This protein binds this small molecule.
Small molecule (SMILES): CC(=O)N[C@H]1[C@H](O[C@H]2[C@H](O)[C@@H](NC(C)=O)CO[C@@H]2CO)O[C@H](CO)[C@@H](O[C@@H]2O[C@H](CO)[C@@H](O)[C@H](O[C@H]3O[C@H](CO)[C@@H](O)[C@H](O)[C@@H]3O)[C@@H]2O)[C@@H]1O

Sequence of chain 1.A:
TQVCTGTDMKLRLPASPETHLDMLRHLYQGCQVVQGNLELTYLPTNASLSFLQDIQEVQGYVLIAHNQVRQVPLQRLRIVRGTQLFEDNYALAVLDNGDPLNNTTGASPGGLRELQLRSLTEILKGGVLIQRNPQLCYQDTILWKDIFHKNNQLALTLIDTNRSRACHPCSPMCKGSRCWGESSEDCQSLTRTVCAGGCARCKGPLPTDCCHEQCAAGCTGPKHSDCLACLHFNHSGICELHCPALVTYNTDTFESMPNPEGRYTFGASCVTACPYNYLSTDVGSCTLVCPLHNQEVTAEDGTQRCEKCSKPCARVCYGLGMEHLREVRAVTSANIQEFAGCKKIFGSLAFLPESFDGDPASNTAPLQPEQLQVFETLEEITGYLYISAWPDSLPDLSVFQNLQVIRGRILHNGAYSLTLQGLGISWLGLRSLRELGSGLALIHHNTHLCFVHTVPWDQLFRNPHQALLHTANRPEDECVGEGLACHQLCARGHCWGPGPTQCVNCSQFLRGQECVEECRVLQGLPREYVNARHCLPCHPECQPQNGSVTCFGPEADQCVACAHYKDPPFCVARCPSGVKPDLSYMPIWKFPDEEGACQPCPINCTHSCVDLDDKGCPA

Binding-site contacts:
Ligand atom O6 contacts residue ASN237 of chain 1.A at 4.0 Å.
Ligand atom O3 contacts residue GLN2 of chain 1.A at 3.9 Å.
Ligand atom C1 contacts residue ASN237 of chain 1.A at 1.4 Å.
Ligand atom O6 contacts residue SER239 of chain 1.A at 3.4 Å.
Ligand atom C2 contacts residue ASN237 of chain 1.A at 2.5 Å.
Ligand atom O3 contacts residue ASN237 of chain 1.A at 3.5 Å (h-bond).
Ligand atom C7 contacts residue LEU231 of chain 1.A at 3.4 Å (hydrophobic).
Ligand atom O5 contacts residue ASN237 of chain 1.A at 2.3 Å (h-bond).
Ligand atom O7 contacts residue ASN237 of chain 1.A at 3.5 Å (h-bond).
Ligand atom C4 contacts residue ASN237 of chain 1.A at 4.2 Å.
Ligand atom C6 contacts residue SER239 of chain 1.A at 4.0 Å.
Ligand atom O5 contacts residue GLY240 of chain 1.A at 3.9 Å.
Ligand atom C7 contacts residue ASN237 of chain 1.A at 3.9 Å.
Ligand atom C1 contacts residue GLY240 of chain 1.A at 4.3 Å.
Ligand atom C5 contacts residue ASN237 of chain 1.A at 3.6 Å.
Ligand atom C6 contacts residue GLY240 of chain 1.A at 3.8 Å.
Ligand atom N2 contacts residue ASN237 of chain 1.A at 3.5 Å (h-bond).
Ligand atom O7 contacts residue GLN2 of chain 1.A at 3.8 Å.
Ligand atom C3 contacts residue ASN237 of chain 1.A at 3.5 Å.
Ligand atom C8 contacts residue CYS230 of chain 1.A at 3.4 Å (hydrophobic).
Ligand atom O7 contacts residue ALA232 of chain 1.A at 3.7 Å.
Ligand atom C8 contacts residue LEU231 of chain 1.A at 3.3 Å (hydrophobic).
Ligand atom O7 contacts residue LEU231 of chain 1.A at 3.0 Å (h-bond).
Ligand atom O6 contacts residue GLY240 of chain 1.A at 3.6 Å.
Ligand atom C5 contacts residue GLY240 of chain 1.A at 3.9 Å.